The small molecule below binds the protein below.
Small molecule (SMILES): CC(C)[C@@H]1NC(=O)c2c[se]c(n2)[C@H](C(C)C)NC(=O)c2c[se]c(n2)[C@H](C(C)C)NC(=O)c2c[se]c1n2

Sequence of chain 1.B:
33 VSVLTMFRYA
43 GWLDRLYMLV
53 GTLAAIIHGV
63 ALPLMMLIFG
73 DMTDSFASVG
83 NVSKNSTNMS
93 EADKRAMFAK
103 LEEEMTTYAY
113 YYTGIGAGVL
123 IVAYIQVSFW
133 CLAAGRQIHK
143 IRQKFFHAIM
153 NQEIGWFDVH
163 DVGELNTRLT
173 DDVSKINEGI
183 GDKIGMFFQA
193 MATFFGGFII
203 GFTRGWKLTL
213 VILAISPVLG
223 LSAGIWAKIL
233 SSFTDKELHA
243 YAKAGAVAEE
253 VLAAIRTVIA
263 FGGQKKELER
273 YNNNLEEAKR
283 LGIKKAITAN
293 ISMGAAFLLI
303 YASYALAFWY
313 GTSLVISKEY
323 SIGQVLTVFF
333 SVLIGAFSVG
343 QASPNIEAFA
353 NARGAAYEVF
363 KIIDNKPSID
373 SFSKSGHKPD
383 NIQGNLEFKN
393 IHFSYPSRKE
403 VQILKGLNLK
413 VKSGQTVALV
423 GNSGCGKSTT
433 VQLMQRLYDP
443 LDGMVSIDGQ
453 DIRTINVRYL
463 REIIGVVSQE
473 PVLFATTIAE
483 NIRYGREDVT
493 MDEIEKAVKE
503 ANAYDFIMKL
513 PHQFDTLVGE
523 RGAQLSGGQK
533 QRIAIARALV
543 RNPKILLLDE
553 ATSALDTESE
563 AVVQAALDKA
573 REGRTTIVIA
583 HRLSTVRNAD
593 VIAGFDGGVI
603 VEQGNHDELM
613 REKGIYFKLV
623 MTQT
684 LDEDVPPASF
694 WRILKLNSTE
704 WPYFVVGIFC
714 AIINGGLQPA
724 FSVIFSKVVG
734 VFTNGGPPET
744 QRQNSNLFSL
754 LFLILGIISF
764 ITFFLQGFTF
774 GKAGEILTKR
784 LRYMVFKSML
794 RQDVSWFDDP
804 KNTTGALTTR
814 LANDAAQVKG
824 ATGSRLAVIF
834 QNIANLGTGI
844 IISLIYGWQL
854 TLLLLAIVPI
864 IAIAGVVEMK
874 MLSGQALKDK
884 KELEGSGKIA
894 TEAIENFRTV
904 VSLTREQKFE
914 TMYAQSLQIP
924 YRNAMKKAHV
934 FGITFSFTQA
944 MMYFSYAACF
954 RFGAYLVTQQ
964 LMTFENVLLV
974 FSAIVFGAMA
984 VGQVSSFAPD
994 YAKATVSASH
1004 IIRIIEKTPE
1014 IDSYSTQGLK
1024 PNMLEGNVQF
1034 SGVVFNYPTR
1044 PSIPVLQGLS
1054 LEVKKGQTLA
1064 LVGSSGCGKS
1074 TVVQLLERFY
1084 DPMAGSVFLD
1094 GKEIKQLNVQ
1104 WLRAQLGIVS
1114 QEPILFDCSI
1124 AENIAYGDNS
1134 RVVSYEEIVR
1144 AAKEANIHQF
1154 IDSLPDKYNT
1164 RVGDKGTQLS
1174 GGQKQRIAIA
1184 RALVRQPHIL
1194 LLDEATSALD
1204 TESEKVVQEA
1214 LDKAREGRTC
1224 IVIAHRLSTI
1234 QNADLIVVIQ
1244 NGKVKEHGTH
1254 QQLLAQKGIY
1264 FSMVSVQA

Binding-site contacts:
Ligand atom SE1 contacts residue PHE724 of chain 1.B at 3.4 Å.
Ligand atom C32 contacts residue ALA981 of chain 1.B at 4.0 Å (hydrophobic).
Ligand atom C29 contacts residue GLN721 of chain 1.B at 3.2 Å.
Ligand atom SE2 contacts residue GLN986 of chain 1.B at 3.8 Å.
Ligand atom C07 contacts residue GLN721 of chain 1.B at 3.1 Å.
Ligand atom O25 contacts residue TYR303 of chain 1.B at 2.5 Å (h-bond).
Ligand atom N24 contacts residue GLN721 of chain 1.B at 3.2 Å (h-bond).
Ligand atom C12 contacts residue GLN986 of chain 1.B at 4.1 Å.
Ligand atom SE1 contacts residue LEU758 of chain 1.B at 3.7 Å.
Ligand atom C14 contacts residue SER989 of chain 1.B at 3.5 Å.
Ligand atom C11 contacts residue GLN986 of chain 1.B at 3.9 Å.
Ligand atom C19 contacts residue PHE339 of chain 1.B at 4.1 Å (hydrophobic).
Ligand atom C32 contacts residue MET982 of chain 1.B at 3.2 Å (hydrophobic).
Ligand atom C04 contacts residue TYR303 of chain 1.B at 3.9 Å (hydrophobic).
Ligand atom C04 contacts residue PHE724 of chain 1.B at 4.1 Å (hydrophobic).
Ligand atom C09 contacts residue GLN721 of chain 1.B at 3.8 Å.
Ligand atom C30 contacts residue VAL978 of chain 1.B at 3.2 Å (hydrophobic).
Ligand atom C32 contacts residue GLN986 of chain 1.B at 3.5 Å.
Ligand atom C33 contacts residue MET982 of chain 1.B at 3.3 Å (hydrophobic).
Ligand atom C01 contacts residue PHE339 of chain 1.B at 4.0 Å (hydrophobic).
Ligand atom C21 contacts residue PHE339 of chain 1.B at 2.8 Å (hydrophobic).
Ligand atom C33 contacts residue PHE833 of chain 1.B at 3.9 Å (hydrophobic).
Ligand atom SE1 contacts residue GLN721 of chain 1.B at 3.5 Å.
Ligand atom C33 contacts residue GLN986 of chain 1.B at 3.2 Å.
Ligand atom C32 contacts residue GLY985 of chain 1.B at 3.5 Å.
Ligand atom C08 contacts residue GLN721 of chain 1.B at 3.1 Å.
Ligand atom C28 contacts residue GLN721 of chain 1.B at 4.0 Å.
Ligand atom C28 contacts residue PHE724 of chain 1.B at 4.0 Å (hydrophobic).
Ligand atom C29 contacts residue VAL978 of chain 1.B at 3.2 Å (hydrophobic).
Ligand atom C14 contacts residue GLY985 of chain 1.B at 4.2 Å.
Ligand atom C31 contacts residue GLN986 of chain 1.B at 3.1 Å.
Ligand atom C02 contacts residue TYR303 of chain 1.B at 3.5 Å (hydrophobic).
Ligand atom C28 contacts residue VAL978 of chain 1.B at 3.7 Å (hydrophobic).
Ligand atom C05 contacts residue GLN721 of chain 1.B at 3.4 Å.
Ligand atom O27 contacts residue SER989 of chain 1.B at 3.9 Å.
Ligand atom C31 contacts residue MET982 of chain 1.B at 3.9 Å (hydrophobic).
Ligand atom C30 contacts residue PHE974 of chain 1.B at 3.9 Å (hydrophobic).
Ligand atom SE3 contacts residue PHE339 of chain 1.B at 2.7 Å.
Ligand atom C07 contacts residue LEU758 of chain 1.B at 3.9 Å (hydrophobic).
Ligand atom N03 contacts residue TYR303 of chain 1.B at 4.0 Å.